Sequence of chain 1.A:
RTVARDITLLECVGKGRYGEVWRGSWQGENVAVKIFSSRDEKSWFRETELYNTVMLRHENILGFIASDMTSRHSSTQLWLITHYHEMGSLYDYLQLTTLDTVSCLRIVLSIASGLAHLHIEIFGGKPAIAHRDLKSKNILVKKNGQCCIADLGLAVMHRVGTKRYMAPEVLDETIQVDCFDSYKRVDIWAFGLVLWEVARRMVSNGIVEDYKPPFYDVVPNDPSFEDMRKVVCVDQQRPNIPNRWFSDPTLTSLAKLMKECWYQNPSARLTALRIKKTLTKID

A protein and the small-molecule ligand that binds it are described below.
Small molecule (SMILES): COc1cc(-c2cncc(-c3ccc(C4CCN(C)CC4)cc3)c2C)cc(OC)c1OC

Binding-site contacts:
Ligand atom C04 contacts residue THR85 of chain 1.A at 3.9 Å.
Ligand atom O31 contacts residue LYS37 of chain 1.A at 3.5 Å.
Ligand atom O02 contacts residue LYS37 of chain 1.A at 3.6 Å.
Ligand atom C03 contacts residue LEU65 of chain 1.A at 3.9 Å (hydrophobic).
Ligand atom C21 contacts residue GLU89 of chain 1.A at 3.8 Å.
Ligand atom C23 contacts residue HIS88 of chain 1.A at 3.7 Å.
Ligand atom C22 contacts residue TYR87 of chain 1.A at 3.1 Å (hydrophobic).
Ligand atom C07 contacts residue LEU145 of chain 1.A at 3.5 Å (hydrophobic).
Ligand atom C04 contacts residue ALA35 of chain 1.A at 3.7 Å (hydrophobic).
Ligand atom C13 contacts residue GLY91 of chain 1.A at 3.6 Å.
Ligand atom C01 contacts residue THR85 of chain 1.A at 3.4 Å.
Ligand atom N08 contacts residue HIS88 of chain 1.A at 3.0 Å (h-bond).
Ligand atom C11 contacts residue VAL16 of chain 1.A at 3.7 Å (hydrophobic).
Ligand atom C01 contacts residue LYS37 of chain 1.A at 3.5 Å.
Ligand atom N08 contacts residue TYR87 of chain 1.A at 3.7 Å.
Ligand atom C29 contacts residue ASN143 of chain 1.A at 3.5 Å.
Ligand atom C05 contacts residue LEU145 of chain 1.A at 3.9 Å (hydrophobic).
Ligand atom C26 contacts residue LEU145 of chain 1.A at 3.9 Å (hydrophobic).
Ligand atom C12 contacts residue GLY91 of chain 1.A at 3.6 Å.
Ligand atom C23 contacts residue VAL16 of chain 1.A at 3.8 Å (hydrophobic).
Ligand atom C09 contacts residue TYR87 of chain 1.A at 3.7 Å (hydrophobic).
Ligand atom C04 contacts residue VAL24 of chain 1.A at 3.8 Å (hydrophobic).
Ligand atom C29 contacts residue LYS142 of chain 1.A at 3.3 Å.
Ligand atom C10 contacts residue LEU145 of chain 1.A at 3.9 Å (hydrophobic).
Ligand atom C24 contacts residue LEU145 of chain 1.A at 3.7 Å (hydrophobic).
Ligand atom C06 contacts residue LEU145 of chain 1.A at 3.7 Å (hydrophobic).
Ligand atom C07 contacts residue HIS86 of chain 1.A at 3.9 Å.
Ligand atom C16 contacts residue VAL16 of chain 1.A at 3.6 Å (hydrophobic).
Ligand atom C14 contacts residue VAL16 of chain 1.A at 3.8 Å (hydrophobic).
Ligand atom C01 contacts residue LEU83 of chain 1.A at 3.5 Å (hydrophobic).
Ligand atom C01 contacts residue ALA35 of chain 1.A at 3.6 Å (hydrophobic).
Ligand atom C32 contacts residue ASP156 of chain 1.A at 3.7 Å.
Ligand atom C13 contacts residue VAL16 of chain 1.A at 3.9 Å (hydrophobic).
Ligand atom C23 contacts residue TYR87 of chain 1.A at 3.1 Å (hydrophobic).
Ligand atom C07 contacts residue ALA35 of chain 1.A at 3.6 Å (hydrophobic).
Ligand atom C09 contacts residue HIS88 of chain 1.A at 3.1 Å.
Ligand atom C29 contacts residue ALA155 of chain 1.A at 3.9 Å (hydrophobic).
Ligand atom C25 contacts residue VAL24 of chain 1.A at 3.7 Å (hydrophobic).
Ligand atom O28 contacts residue ALA155 of chain 1.A at 3.8 Å.
Ligand atom C22 contacts residue VAL16 of chain 1.A at 3.6 Å (hydrophobic).